Binding-site contacts:
Ligand atom CAI contacts residue HIS15 of chain 1.A at 3.9 Å.
Ligand atom CL2 contacts residue HIS15 of chain 1.A at 3.2 Å.
Ligand atom NAQ contacts residue HIS15 of chain 1.A at 3.5 Å (h-bond).
Ligand atom CAJ contacts residue ARG14 of chain 1.A at 4.4 Å.
Ligand atom CAI contacts residue ARG14 of chain 1.A at 3.2 Å.
Ligand atom CAA contacts residue LYS96 of chain 1.A at 3.8 Å.
Ligand atom PD contacts residue LYS96 of chain 1.A at 4.4 Å.
Ligand atom CAF contacts residue ASN93 of chain 1.A at 3.2 Å.
Ligand atom CL2 contacts residue THR89 of chain 1.A at 3.8 Å.
Ligand atom PD contacts residue HIS15 of chain 1.A at 2.3 Å.
Ligand atom CAK contacts residue ARG14 of chain 1.A at 3.7 Å.
Ligand atom CL2 contacts residue LYS96 of chain 1.A at 3.9 Å.
Ligand atom CAE contacts residue ASN93 of chain 1.A at 3.3 Å.
Ligand atom CAE contacts residue LYS96 of chain 1.A at 4.2 Å.
Ligand atom NAQ contacts residue ARG14 of chain 1.A at 3.8 Å.
Ligand atom CL2 contacts residue VAL92 of chain 1.A at 3.6 Å.
Ligand atom CAH contacts residue ARG14 of chain 1.A at 4.4 Å.
Ligand atom CAF contacts residue LYS96 of chain 1.A at 3.5 Å.
Ligand atom NAL contacts residue LYS96 of chain 1.A at 3.9 Å.
Ligand atom CL2 contacts residue ASN93 of chain 1.A at 3.6 Å.
Ligand atom CAA contacts residue ASN93 of chain 1.A at 4.4 Å.
Ligand atom NAL contacts residue HIS15 of chain 1.A at 4.2 Å.

A small-molecule ligand and the protein it binds are described below.
Small molecule (SMILES): O=S(=O)(O)CCCn1c2[n+](c3ccccc31)[Pd](Cl)(Cl)[n+]1ccccc1-2

Sequence of chain 1.A:
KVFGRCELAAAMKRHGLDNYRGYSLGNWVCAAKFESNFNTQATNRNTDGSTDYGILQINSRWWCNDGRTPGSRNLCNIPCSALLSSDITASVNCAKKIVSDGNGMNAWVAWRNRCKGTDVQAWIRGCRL